Sequence of chain 1.D:
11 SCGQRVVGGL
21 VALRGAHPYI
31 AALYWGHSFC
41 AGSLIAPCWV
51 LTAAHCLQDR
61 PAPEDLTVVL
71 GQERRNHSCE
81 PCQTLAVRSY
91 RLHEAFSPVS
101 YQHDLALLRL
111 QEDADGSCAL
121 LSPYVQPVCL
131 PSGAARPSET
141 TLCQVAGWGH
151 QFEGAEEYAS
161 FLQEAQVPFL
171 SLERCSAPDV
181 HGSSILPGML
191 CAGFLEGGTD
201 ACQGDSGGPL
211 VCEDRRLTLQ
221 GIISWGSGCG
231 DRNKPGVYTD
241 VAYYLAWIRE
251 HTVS

Binding-site contacts:
Ligand atom CG2 contacts residue TRP225 of chain 1.D at 3.0 Å (hydrophobic).
Ligand atom NE contacts residue GLY226 of chain 1.D at 2.9 Å (h-bond).
Ligand atom C2 contacts residue SER206 of chain 1.D at 1.5 Å.
Ligand atom CG2 contacts residue SER206 of chain 1.D at 3.6 Å.
Ligand atom O2 contacts residue SER206 of chain 1.D at 2.4 Å (h-bond).
Ligand atom CB1 contacts residue TYR101 of chain 1.D at 3.4 Å (hydrophobic).
Ligand atom N2 contacts residue HIS55 of chain 1.D at 3.6 Å.
Ligand atom NE contacts residue SER224 of chain 1.D at 3.5 Å.
Ligand atom O1 contacts residue TRP225 of chain 1.D at 3.7 Å.
Ligand atom CD3 contacts residue TRP225 of chain 1.D at 3.2 Å (hydrophobic).
Ligand atom CD3 contacts residue SER224 of chain 1.D at 3.2 Å.
Ligand atom CG1 contacts residue TYR101 of chain 1.D at 2.9 Å (hydrophobic).
Ligand atom C3 contacts residue SER224 of chain 1.D at 3.0 Å.
Ligand atom CB2 contacts residue SER224 of chain 1.D at 3.6 Å.
Ligand atom NH2 contacts residue GLY226 of chain 1.D at 2.7 Å (h-bond).
Ligand atom CD3 contacts residue ILE223 of chain 1.D at 3.0 Å (hydrophobic).
Ligand atom CZ1 contacts residue ALA201 of chain 1.D at 2.9 Å (hydrophobic).
Ligand atom CB contacts residue GLY226 of chain 1.D at 3.0 Å.
Ligand atom N2 contacts residue SER206 of chain 1.D at 3.7 Å.
Ligand atom CZ1 contacts residue TRP225 of chain 1.D at 2.9 Å (hydrophobic).
Ligand atom O2 contacts residue HIS55 of chain 1.D at 3.1 Å (h-bond).
Ligand atom NH2 contacts residue TRP225 of chain 1.D at 3.2 Å.
Ligand atom NE contacts residue TRP225 of chain 1.D at 2.4 Å.
Ligand atom C2 contacts residue HIS55 of chain 1.D at 2.8 Å.
Ligand atom CD contacts residue TYR101 of chain 1.D at 3.7 Å (hydrophobic).
Ligand atom NE contacts residue ILE223 of chain 1.D at 3.8 Å.
Ligand atom NH2 contacts residue ALA201 of chain 1.D at 2.7 Å (h-bond).
Ligand atom NH1 contacts residue ALA201 of chain 1.D at 2.5 Å (h-bond).
Ligand atom CB2 contacts residue SER206 of chain 1.D at 2.8 Å.
Ligand atom NH1 contacts residue TRP225 of chain 1.D at 3.5 Å (h-bond).
Ligand atom C3 contacts residue SER206 of chain 1.D at 2.3 Å.
Ligand atom C1 contacts residue TRP225 of chain 1.D at 3.6 Å (hydrophobic).
Ligand atom NH1 contacts residue ASP200 of chain 1.D at 3.2 Å (salt-bridge).
Ligand atom N2 contacts residue SER224 of chain 1.D at 3.3 Å (h-bond).
Ligand atom CG2 contacts residue SER224 of chain 1.D at 2.5 Å.
Ligand atom CA2 contacts residue SER206 of chain 1.D at 2.5 Å.
Ligand atom CZ1 contacts residue GLY226 of chain 1.D at 3.0 Å.
Ligand atom CA contacts residue GLY226 of chain 1.D at 3.0 Å.
Ligand atom C3 contacts residue HIS55 of chain 1.D at 1.4 Å.
Ligand atom NH2 contacts residue ASP200 of chain 1.D at 3.8 Å.

The protein below binds the small molecule below.
Small molecule (SMILES): NC(=[NH2+])NCCC[C@H](NC(=O)[C@@H]1CCCN1C(=O)[C@H](N)Cc1ccccc1)[C@H](O)CCl